Sequence of chain 1.C:
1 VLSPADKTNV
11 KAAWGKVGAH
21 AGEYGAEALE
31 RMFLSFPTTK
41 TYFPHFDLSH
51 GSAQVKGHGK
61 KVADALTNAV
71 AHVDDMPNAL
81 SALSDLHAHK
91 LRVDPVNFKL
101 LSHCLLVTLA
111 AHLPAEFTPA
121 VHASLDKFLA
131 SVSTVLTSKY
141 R

Sequence of chain 1.A:
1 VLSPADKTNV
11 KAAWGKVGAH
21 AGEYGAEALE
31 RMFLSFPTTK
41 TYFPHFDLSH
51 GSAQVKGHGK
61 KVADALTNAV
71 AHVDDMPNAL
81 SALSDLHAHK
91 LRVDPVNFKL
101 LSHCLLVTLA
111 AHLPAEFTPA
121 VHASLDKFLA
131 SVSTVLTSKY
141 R

Binding-site contacts:
Ligand atom C22 contacts residue LEU100 of chain 1.C at 3.9 Å (hydrophobic).
Ligand atom C20 contacts residue ASN108 of chain 1.D at 3.1 Å.
Ligand atom O34 contacts residue ARG104 of chain 1.B at 3.6 Å (salt-bridge).
Ligand atom C6 contacts residue THR137 of chain 1.A at 3.3 Å.
Ligand atom C11 contacts residue ARG141 of chain 1.A at 3.7 Å.
Ligand atom C37 contacts residue PRO100 of chain 1.B at 4.0 Å (hydrophobic).
Ligand atom C21 contacts residue HIS103 of chain 1.C at 3.9 Å.
Ligand atom C14 contacts residue TYR35 of chain 1.D at 3.3 Å (hydrophobic).
Ligand atom C6 contacts residue PRO95 of chain 1.A at 3.8 Å (hydrophobic).
Ligand atom C37 contacts residue ASP99 of chain 1.B at 3.2 Å.
Ligand atom C8 contacts residue TRP37 of chain 1.D at 3.8 Å (hydrophobic).
Ligand atom C36 contacts residue LEU100 of chain 1.C at 3.9 Å (hydrophobic).
Ligand atom O39 contacts residue ARG104 of chain 1.B at 3.7 Å.
Ligand atom C22 contacts residue ASN108 of chain 1.D at 3.4 Å.
Ligand atom C20 contacts residue HIS103 of chain 1.C at 3.8 Å.
Ligand atom C13 contacts residue TYR35 of chain 1.D at 3.5 Å (hydrophobic).
Ligand atom O34 contacts residue GLU101 of chain 1.B at 3.3 Å (salt-bridge).
Ligand atom O39 contacts residue PRO100 of chain 1.B at 4.0 Å.
Ligand atom C10 contacts residue TRP37 of chain 1.D at 4.0 Å (hydrophobic).
Ligand atom C37 contacts residue THR38 of chain 1.C at 3.4 Å.
Ligand atom C36 contacts residue THR38 of chain 1.C at 3.0 Å.
Ligand atom C12 contacts residue LYS99 of chain 1.C at 4.0 Å.
Ligand atom C5 contacts residue ARG141 of chain 1.A at 3.6 Å.
Ligand atom O7 contacts residue PRO95 of chain 1.A at 3.4 Å.
Ligand atom C33 contacts residue ARG104 of chain 1.B at 3.9 Å.
Ligand atom C5 contacts residue TRP37 of chain 1.D at 3.5 Å (hydrophobic).
Ligand atom C37 contacts residue GLU101 of chain 1.B at 3.8 Å.
Ligand atom O16 contacts residue LYS99 of chain 1.C at 3.5 Å (salt-bridge).
Ligand atom C21 contacts residue ASN108 of chain 1.D at 3.0 Å.
Ligand atom C30 contacts residue GLU101 of chain 1.B at 3.8 Å.
Ligand atom C35 contacts residue THR38 of chain 1.C at 3.8 Å.
Ligand atom C9 contacts residue TRP37 of chain 1.D at 3.6 Å (hydrophobic).
Ligand atom C33 contacts residue GLU101 of chain 1.B at 3.9 Å.
Ligand atom C18 contacts residue ASN108 of chain 1.D at 3.6 Å.
Ligand atom C23 contacts residue ASN108 of chain 1.D at 3.8 Å.
Ligand atom C9 contacts residue PRO95 of chain 1.A at 4.0 Å (hydrophobic).
Ligand atom C12 contacts residue ARG141 of chain 1.A at 3.6 Å.
Ligand atom C12 contacts residue TYR35 of chain 1.D at 4.0 Å (hydrophobic).
Ligand atom C30 contacts residue ARG104 of chain 1.B at 3.3 Å.
Ligand atom C19 contacts residue ASN108 of chain 1.D at 3.9 Å.

Sequence of chain 1.D:
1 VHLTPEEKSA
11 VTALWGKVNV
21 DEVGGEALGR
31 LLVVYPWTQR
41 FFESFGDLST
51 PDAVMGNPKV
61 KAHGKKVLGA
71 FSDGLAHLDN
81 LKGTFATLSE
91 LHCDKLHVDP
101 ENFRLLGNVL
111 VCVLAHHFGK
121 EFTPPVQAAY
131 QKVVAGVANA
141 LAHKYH

A protein and the small-molecule ligand that binds it are described below.
Small molecule (SMILES): CC(C)(Oc1ccc(CC(=O)Nc2cccc(NC(=O)Cc3ccc(OC(C)(C)C(=O)O)cc3)c2)cc1)C(=O)O

Sequence of chain 1.B:
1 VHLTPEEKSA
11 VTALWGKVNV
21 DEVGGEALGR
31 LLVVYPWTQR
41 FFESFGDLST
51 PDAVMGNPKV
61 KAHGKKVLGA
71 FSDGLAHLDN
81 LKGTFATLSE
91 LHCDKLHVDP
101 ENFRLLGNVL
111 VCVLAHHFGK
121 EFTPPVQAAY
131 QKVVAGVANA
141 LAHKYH